Binding-site contacts:
Ligand atom C06 contacts residue PHE96 of chain 1.B at 3.7 Å (hydrophobic).
Ligand atom C14 contacts residue PHE197 of chain 1.B at 3.5 Å (hydrophobic).
Ligand atom C07 contacts residue ASP286 of chain 1.B at 3.7 Å.
Ligand atom C12 contacts residue GLY289 of chain 1.B at 3.3 Å.
Ligand atom C18 contacts residue PHE231 of chain 1.B at 3.6 Å (hydrophobic).
Ligand atom C13 contacts residue ASP293 of chain 1.B at 3.7 Å.
Ligand atom C14 contacts residue PHE292 of chain 1.B at 3.6 Å (hydrophobic).
Ligand atom C10 contacts residue GLY289 of chain 1.B at 3.5 Å.
Ligand atom C11 contacts residue GLY289 of chain 1.B at 3.7 Å.
Ligand atom C07 contacts residue PHE96 of chain 1.B at 3.6 Å (hydrophobic).
Ligand atom C17 contacts residue PHE231 of chain 1.B at 3.8 Å (hydrophobic).
Ligand atom C17 contacts residue PHE197 of chain 1.B at 3.6 Å (hydrophobic).
Ligand atom C04 contacts residue ILE359 of chain 1.B at 3.7 Å (hydrophobic).
Ligand atom O23 contacts residue LEU285 of chain 1.B at 3.8 Å.
Ligand atom O16 contacts residue PHE231 of chain 1.B at 3.1 Å.
Ligand atom C05 contacts residue ALA290 of chain 1.B at 3.7 Å (hydrophobic).
Ligand atom C14 contacts residue ASN195 of chain 1.B at 3.7 Å.
Ligand atom C06 contacts residue ALA290 of chain 1.B at 3.6 Å (hydrophobic).
Ligand atom C24 contacts residue HEM1 of chain 1.H at 3.7 Å.
Ligand atom C13 contacts residue PHE197 of chain 1.B at 3.8 Å (hydrophobic).
Ligand atom O15 contacts residue PHE197 of chain 1.B at 3.7 Å.
Ligand atom C22 contacts residue LEU285 of chain 1.B at 3.7 Å (hydrophobic).
Ligand atom C03 contacts residue ILE359 of chain 1.B at 3.5 Å (hydrophobic).
Ligand atom C22 contacts residue SER89 of chain 1.B at 3.3 Å.
Ligand atom C24 contacts residue ASP286 of chain 1.B at 3.7 Å.
Ligand atom O09 contacts residue GLY289 of chain 1.B at 3.1 Å.
Ligand atom O15 contacts residue LEU227 of chain 1.B at 3.7 Å.
Ligand atom C25 contacts residue LEU469 of chain 1.B at 3.7 Å (hydrophobic).
Ligand atom O09 contacts residue ALA290 of chain 1.B at 3.3 Å (h-bond).
Ligand atom C22 contacts residue ILE88 of chain 1.B at 3.5 Å (hydrophobic).
Ligand atom C24 contacts residue SER95 of chain 1.B at 3.2 Å.
Ligand atom O23 contacts residue ASN228 of chain 1.B at 3.5 Å (h-bond).
Ligand atom C08 contacts residue PHE197 of chain 1.B at 3.5 Å (hydrophobic).
Ligand atom C20 contacts residue PHE197 of chain 1.B at 3.8 Å (hydrophobic).
Ligand atom O15 contacts residue ASN195 of chain 1.B at 2.6 Å (h-bond).
Ligand atom O15 contacts residue PHE292 of chain 1.B at 3.8 Å.
Ligand atom C12 contacts residue PHE292 of chain 1.B at 3.9 Å (hydrophobic).
Ligand atom C18 contacts residue PHE197 of chain 1.B at 3.8 Å (hydrophobic).
Ligand atom C11 contacts residue PHE197 of chain 1.B at 3.8 Å (hydrophobic).
Ligand atom C13 contacts residue PHE292 of chain 1.B at 3.5 Å (hydrophobic).

A small-molecule ligand and the protein it binds are described below.
Small molecule (SMILES): CC(C)=CCC/C(C)=C/COc1c2ccoc2cc2oc(=O)ccc12

Sequence of chain 1.B:
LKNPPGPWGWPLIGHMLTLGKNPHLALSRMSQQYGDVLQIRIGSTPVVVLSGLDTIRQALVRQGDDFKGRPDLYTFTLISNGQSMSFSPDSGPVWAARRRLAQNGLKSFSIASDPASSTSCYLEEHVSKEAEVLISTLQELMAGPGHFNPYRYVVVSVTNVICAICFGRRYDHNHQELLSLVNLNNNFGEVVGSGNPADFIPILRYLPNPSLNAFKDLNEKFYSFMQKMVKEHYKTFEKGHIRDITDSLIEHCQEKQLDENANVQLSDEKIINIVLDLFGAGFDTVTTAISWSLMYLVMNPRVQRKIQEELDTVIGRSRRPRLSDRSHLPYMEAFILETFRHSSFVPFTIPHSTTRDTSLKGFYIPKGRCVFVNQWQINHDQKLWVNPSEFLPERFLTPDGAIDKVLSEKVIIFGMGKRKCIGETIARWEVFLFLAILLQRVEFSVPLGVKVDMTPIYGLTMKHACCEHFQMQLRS